Binding-site contacts:
Ligand atom C3 contacts residue ASN46 of chain 1.A at 3.6 Å.
Ligand atom C4 contacts residue ASN46 of chain 1.A at 4.1 Å.
Ligand atom C1 contacts residue ASN46 of chain 1.A at 1.4 Å.
Ligand atom C2 contacts residue ASN46 of chain 1.A at 2.4 Å.
Ligand atom C5 contacts residue ASN46 of chain 1.A at 3.5 Å.
Ligand atom C6 contacts residue ALA47 of chain 1.A at 4.2 Å (hydrophobic).
Ligand atom O5 contacts residue ALA47 of chain 1.A at 4.3 Å.
Ligand atom O7 contacts residue ASN46 of chain 1.A at 3.9 Å.
Ligand atom N2 contacts residue ASN46 of chain 1.A at 2.8 Å (h-bond).
Ligand atom O5 contacts residue THR319 of chain 1.A at 4.3 Å.
Ligand atom C8 contacts residue TRP24 of chain 1.B at 3.8 Å (hydrophobic).
Ligand atom O5 contacts residue ASN46 of chain 1.A at 2.3 Å (h-bond).
Ligand atom C7 contacts residue ASN46 of chain 1.A at 3.5 Å.
Ligand atom C8 contacts residue ASN46 of chain 1.A at 4.3 Å.
Ligand atom C7 contacts residue HIS26 of chain 1.A at 4.0 Å.
Ligand atom O7 contacts residue HIS26 of chain 1.A at 3.2 Å (h-bond).
Ligand atom C8 contacts residue HIS26 of chain 1.A at 4.4 Å.
Ligand atom C7 contacts residue TRP24 of chain 1.B at 4.3 Å (hydrophobic).

Sequence of chain 1.A:
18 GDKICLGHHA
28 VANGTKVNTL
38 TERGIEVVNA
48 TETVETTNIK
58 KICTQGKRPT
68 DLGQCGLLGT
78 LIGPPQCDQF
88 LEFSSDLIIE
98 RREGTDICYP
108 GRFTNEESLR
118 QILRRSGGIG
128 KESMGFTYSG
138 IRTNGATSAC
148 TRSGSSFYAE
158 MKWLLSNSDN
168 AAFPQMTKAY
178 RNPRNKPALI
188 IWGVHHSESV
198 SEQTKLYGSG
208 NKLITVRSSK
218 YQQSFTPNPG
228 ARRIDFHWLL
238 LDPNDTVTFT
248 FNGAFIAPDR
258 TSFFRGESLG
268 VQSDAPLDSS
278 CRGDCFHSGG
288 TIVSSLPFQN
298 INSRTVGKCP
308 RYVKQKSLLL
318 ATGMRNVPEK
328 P

Sequence of chain 1.B:
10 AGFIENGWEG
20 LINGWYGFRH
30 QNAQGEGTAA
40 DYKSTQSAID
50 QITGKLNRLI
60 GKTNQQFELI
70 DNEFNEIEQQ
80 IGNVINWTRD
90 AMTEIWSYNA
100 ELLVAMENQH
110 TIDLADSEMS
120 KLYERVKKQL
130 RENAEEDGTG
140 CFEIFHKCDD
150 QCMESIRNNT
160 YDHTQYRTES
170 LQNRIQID

This protein binds this small molecule.
Small molecule (SMILES): CC(=O)N[C@@H]1[C@@H](O)[C@H](O)[C@@H](CO)O[C@H]1O